This small molecule binds to this protein.
Small molecule (SMILES): C[C@H](O)[C@H](N)[C@@H]1O[C@](O)(C(=O)O)C[C@H](O)[C@@H]1N

Binding-site contacts:
Ligand atom C7 contacts residue SER455 of chain 1.J at 4.0 Å.
Ligand atom C4 contacts residue SER455 of chain 1.J at 3.9 Å.
Ligand atom C1 contacts residue ALA450 of chain 1.J at 4.0 Å (hydrophobic).
Ligand atom O6 contacts residue SER456 of chain 1.J at 3.7 Å.
Ligand atom O1B contacts residue ALA450 of chain 1.J at 3.9 Å.
Ligand atom O1A contacts residue SER455 of chain 1.J at 2.9 Å (h-bond).
Ligand atom O1A contacts residue ALA450 of chain 1.J at 3.2 Å.
Ligand atom C6 contacts residue SER456 of chain 1.J at 3.8 Å.
Ligand atom O6 contacts residue SER455 of chain 1.J at 1.7 Å (h-bond).
Ligand atom C2 contacts residue SER455 of chain 1.J at 1.4 Å.
Ligand atom O8 contacts residue SER455 of chain 1.J at 3.0 Å (h-bond).
Ligand atom C2 contacts residue SER456 of chain 1.J at 3.8 Å.
Ligand atom O8 contacts residue ALA450 of chain 1.J at 4.4 Å.
Ligand atom C3 contacts residue SER455 of chain 1.J at 2.8 Å.
Ligand atom C3 contacts residue SER458 of chain 1.J at 3.5 Å.
Ligand atom C8 contacts residue SER455 of chain 1.J at 3.8 Å.
Ligand atom C5 contacts residue SER455 of chain 1.J at 3.9 Å.
Ligand atom N5 contacts residue SER455 of chain 1.J at 4.4 Å.
Ligand atom C1 contacts residue SER455 of chain 1.J at 2.4 Å.
Ligand atom C6 contacts residue SER455 of chain 1.J at 3.0 Å.
Ligand atom O1B contacts residue SER455 of chain 1.J at 3.1 Å.
Ligand atom C3 contacts residue SER456 of chain 1.J at 3.8 Å.
Ligand atom C2 contacts residue SER458 of chain 1.J at 4.2 Å.
Ligand atom O1B contacts residue SER458 of chain 1.J at 4.4 Å.

Sequence of chain 1.J:
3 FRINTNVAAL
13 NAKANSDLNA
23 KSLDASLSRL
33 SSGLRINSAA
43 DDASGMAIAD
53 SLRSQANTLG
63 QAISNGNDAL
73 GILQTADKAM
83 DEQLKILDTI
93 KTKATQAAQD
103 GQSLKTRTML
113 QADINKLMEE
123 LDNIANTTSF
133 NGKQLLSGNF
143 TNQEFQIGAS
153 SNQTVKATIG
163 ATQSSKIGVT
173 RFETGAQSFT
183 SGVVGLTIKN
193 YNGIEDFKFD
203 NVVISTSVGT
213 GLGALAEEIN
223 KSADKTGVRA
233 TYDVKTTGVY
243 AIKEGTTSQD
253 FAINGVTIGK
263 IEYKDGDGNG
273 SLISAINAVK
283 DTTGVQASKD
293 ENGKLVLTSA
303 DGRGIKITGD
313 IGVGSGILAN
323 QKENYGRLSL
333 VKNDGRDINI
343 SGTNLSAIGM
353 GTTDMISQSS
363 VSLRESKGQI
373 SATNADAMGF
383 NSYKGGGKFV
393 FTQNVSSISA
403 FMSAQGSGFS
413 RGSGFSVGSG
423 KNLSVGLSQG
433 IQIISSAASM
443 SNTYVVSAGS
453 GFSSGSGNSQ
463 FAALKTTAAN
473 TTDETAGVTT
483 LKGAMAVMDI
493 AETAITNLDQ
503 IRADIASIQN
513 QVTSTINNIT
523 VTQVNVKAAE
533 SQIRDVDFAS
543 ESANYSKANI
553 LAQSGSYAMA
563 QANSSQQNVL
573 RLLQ